A small-molecule ligand and the protein it binds are described below.
Small molecule (SMILES): CC(=O)N[C@@H]1[C@@H](O)[C@H](O)[C@@H](CO)O[C@H]1O

Sequence of chain 3.B:
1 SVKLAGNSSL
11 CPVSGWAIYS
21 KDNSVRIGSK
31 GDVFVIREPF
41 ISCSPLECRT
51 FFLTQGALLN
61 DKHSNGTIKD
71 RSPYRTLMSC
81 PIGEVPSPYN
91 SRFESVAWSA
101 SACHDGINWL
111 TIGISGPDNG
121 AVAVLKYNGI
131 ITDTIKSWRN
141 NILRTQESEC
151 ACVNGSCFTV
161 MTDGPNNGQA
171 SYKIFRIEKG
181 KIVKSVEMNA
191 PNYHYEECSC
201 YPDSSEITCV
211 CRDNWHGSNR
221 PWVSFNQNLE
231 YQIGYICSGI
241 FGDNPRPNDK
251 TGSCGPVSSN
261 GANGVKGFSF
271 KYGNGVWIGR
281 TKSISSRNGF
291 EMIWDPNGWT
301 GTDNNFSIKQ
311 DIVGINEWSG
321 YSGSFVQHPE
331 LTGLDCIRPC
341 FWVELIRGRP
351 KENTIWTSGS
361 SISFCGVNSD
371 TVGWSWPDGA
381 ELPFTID

Binding-site contacts:
Ligand atom C4 contacts residue ASN7 of chain 3.B at 4.3 Å.
Ligand atom C5 contacts residue ASN7 of chain 3.B at 3.7 Å.
Ligand atom C1 contacts residue ASN7 of chain 3.B at 1.5 Å.
Ligand atom C3 contacts residue ASN7 of chain 3.B at 3.9 Å.
Ligand atom C7 contacts residue ASN7 of chain 3.B at 3.3 Å.
Ligand atom C6 contacts residue ALA5 of chain 3.B at 4.4 Å (hydrophobic).
Ligand atom C2 contacts residue ASN7 of chain 3.B at 2.5 Å.
Ligand atom O5 contacts residue ASN7 of chain 3.B at 2.4 Å (h-bond).
Ligand atom O5 contacts residue ALA5 of chain 3.B at 4.0 Å.
Ligand atom O7 contacts residue ASN7 of chain 3.B at 3.0 Å (h-bond).
Ligand atom N2 contacts residue ASN7 of chain 3.B at 3.0 Å (h-bond).